Sequence of chain 1.D:
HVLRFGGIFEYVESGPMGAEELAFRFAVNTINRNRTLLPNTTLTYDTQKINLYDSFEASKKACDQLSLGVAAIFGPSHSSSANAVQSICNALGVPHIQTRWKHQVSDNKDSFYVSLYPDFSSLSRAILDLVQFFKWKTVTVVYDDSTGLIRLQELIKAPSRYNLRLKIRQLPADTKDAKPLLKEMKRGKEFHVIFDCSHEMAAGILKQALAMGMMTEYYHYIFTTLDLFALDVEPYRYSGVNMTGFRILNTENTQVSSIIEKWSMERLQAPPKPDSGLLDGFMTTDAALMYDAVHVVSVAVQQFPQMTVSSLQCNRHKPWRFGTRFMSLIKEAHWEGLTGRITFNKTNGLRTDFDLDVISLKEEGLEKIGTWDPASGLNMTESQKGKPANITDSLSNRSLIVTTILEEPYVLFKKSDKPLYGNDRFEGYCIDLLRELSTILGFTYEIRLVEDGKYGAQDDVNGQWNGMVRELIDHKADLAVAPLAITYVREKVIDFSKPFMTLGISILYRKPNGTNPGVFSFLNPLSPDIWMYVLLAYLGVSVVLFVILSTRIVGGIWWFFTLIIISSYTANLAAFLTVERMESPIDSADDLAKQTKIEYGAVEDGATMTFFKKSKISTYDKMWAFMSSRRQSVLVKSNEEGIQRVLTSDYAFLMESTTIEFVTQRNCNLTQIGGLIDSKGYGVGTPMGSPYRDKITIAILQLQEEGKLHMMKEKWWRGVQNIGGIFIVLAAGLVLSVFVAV

This small molecule binds to this protein.
Small molecule (SMILES): CC(=O)N[C@@H]1[C@@H](O)[C@H](O)[C@@H](CO)O[C@H]1O

Binding-site contacts:
Ligand atom C3 contacts residue ASN242 of chain 1.D at 3.8 Å.
Ligand atom C1 contacts residue ASN242 of chain 1.D at 1.4 Å.
Ligand atom C1 contacts residue HIS220 of chain 1.D at 4.4 Å.
Ligand atom O5 contacts residue ASN242 of chain 1.D at 2.4 Å (h-bond).
Ligand atom N2 contacts residue HIS220 of chain 1.D at 3.4 Å (h-bond).
Ligand atom C5 contacts residue ASN242 of chain 1.D at 3.7 Å.
Ligand atom N2 contacts residue ASN242 of chain 1.D at 2.9 Å (h-bond).
Ligand atom C8 contacts residue HIS220 of chain 1.D at 3.5 Å.
Ligand atom C7 contacts residue HIS220 of chain 1.D at 3.7 Å.
Ligand atom O7 contacts residue ASN242 of chain 1.D at 3.8 Å.
Ligand atom C2 contacts residue HIS220 of chain 1.D at 4.3 Å.
Ligand atom C7 contacts residue ASN242 of chain 1.D at 3.5 Å.
Ligand atom O7 contacts residue GLU217 of chain 1.D at 3.8 Å.
Ligand atom C4 contacts residue ASN242 of chain 1.D at 4.3 Å.
Ligand atom C2 contacts residue ASN242 of chain 1.D at 2.5 Å.